Binding-site contacts:
Ligand atom C02 contacts residue PHE63 of chain 1.B at 3.8 Å (hydrophobic).
Ligand atom C09 contacts residue ASP79 of chain 1.A at 3.8 Å.
Ligand atom C01 contacts residue LEU35 of chain 1.A at 4.0 Å (hydrophobic).
Ligand atom C09 contacts residue HIS212 of chain 1.A at 3.7 Å.
Ligand atom C01 contacts residue PHE63 of chain 1.B at 3.9 Å (hydrophobic).
Ligand atom O10 contacts residue HIS83 of chain 1.A at 2.6 Å (h-bond).
Ligand atom C07 contacts residue MN1 of chain 1.M at 3.6 Å.
Ligand atom C05 contacts residue LEU35 of chain 1.A at 3.4 Å (hydrophobic).
Ligand atom C06 contacts residue TRP65 of chain 1.B at 3.8 Å (hydrophobic).
Ligand atom C03 contacts residue TRP84 of chain 1.A at 4.0 Å (hydrophobic).
Ligand atom O10 contacts residue ASP79 of chain 1.A at 2.8 Å (salt-bridge).
Ligand atom C01 contacts residue HIS83 of chain 1.A at 3.9 Å.
Ligand atom O11 contacts residue MN1 of chain 1.M at 2.2 Å.
Ligand atom C07 contacts residue HIS83 of chain 1.A at 3.9 Å.
Ligand atom O11 contacts residue HIS77 of chain 1.A at 3.4 Å (h-bond).
Ligand atom O11 contacts residue HIS83 of chain 1.A at 4.0 Å.
Ligand atom C09 contacts residue MN1 of chain 1.M at 2.2 Å.
Ligand atom O08 contacts residue GLY196 of chain 1.A at 3.5 Å.
Ligand atom C09 contacts residue HIS73 of chain 1.A at 3.6 Å.
Ligand atom O11 contacts residue HIS73 of chain 1.A at 3.3 Å (h-bond).
Ligand atom C09 contacts residue HIS83 of chain 1.A at 3.3 Å.
Ligand atom C07 contacts residue LEU35 of chain 1.A at 4.0 Å (hydrophobic).
Ligand atom C01 contacts residue TRP65 of chain 1.B at 3.7 Å (hydrophobic).
Ligand atom C03 contacts residue LEU35 of chain 1.A at 3.9 Å (hydrophobic).
Ligand atom C06 contacts residue HIS83 of chain 1.A at 3.4 Å.
Ligand atom C07 contacts residue HIS212 of chain 1.A at 3.2 Å.
Ligand atom C04 contacts residue HIS212 of chain 1.A at 4.0 Å.
Ligand atom S12 contacts residue PHE209 of chain 1.A at 3.5 Å.
Ligand atom O10 contacts residue MN1 of chain 1.M at 1.9 Å.
Ligand atom C04 contacts residue LEU35 of chain 1.A at 3.6 Å (hydrophobic).
Ligand atom O08 contacts residue HIS212 of chain 1.A at 3.1 Å (h-bond).
Ligand atom O10 contacts residue HIS77 of chain 1.A at 3.9 Å.
Ligand atom C06 contacts residue LEU35 of chain 1.A at 3.6 Å (hydrophobic).
Ligand atom C09 contacts residue HIS77 of chain 1.A at 3.9 Å.
Ligand atom C05 contacts residue HIS83 of chain 1.A at 3.9 Å.
Ligand atom C05 contacts residue HIS212 of chain 1.A at 3.7 Å.
Ligand atom C02 contacts residue LEU37 of chain 1.A at 4.0 Å (hydrophobic).
Ligand atom S12 contacts residue HIS212 of chain 1.A at 3.4 Å.
Ligand atom O10 contacts residue HIS212 of chain 1.A at 3.1 Å (h-bond).
Ligand atom O10 contacts residue HIS73 of chain 1.A at 3.3 Å (h-bond).

This protein binds this small molecule.
Small molecule (SMILES): O=C(O)C(=O)c1ccccc1S

Sequence of chain 1.A:
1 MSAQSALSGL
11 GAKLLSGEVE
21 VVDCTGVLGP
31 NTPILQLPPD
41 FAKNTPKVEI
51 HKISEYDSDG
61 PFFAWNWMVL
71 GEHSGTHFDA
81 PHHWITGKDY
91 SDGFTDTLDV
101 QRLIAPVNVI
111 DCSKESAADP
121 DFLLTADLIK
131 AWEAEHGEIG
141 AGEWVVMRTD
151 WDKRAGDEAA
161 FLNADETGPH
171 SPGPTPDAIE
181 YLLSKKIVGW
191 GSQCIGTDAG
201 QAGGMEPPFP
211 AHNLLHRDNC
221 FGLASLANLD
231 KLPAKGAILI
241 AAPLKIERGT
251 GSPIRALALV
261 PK

Sequence of chain 1.B:
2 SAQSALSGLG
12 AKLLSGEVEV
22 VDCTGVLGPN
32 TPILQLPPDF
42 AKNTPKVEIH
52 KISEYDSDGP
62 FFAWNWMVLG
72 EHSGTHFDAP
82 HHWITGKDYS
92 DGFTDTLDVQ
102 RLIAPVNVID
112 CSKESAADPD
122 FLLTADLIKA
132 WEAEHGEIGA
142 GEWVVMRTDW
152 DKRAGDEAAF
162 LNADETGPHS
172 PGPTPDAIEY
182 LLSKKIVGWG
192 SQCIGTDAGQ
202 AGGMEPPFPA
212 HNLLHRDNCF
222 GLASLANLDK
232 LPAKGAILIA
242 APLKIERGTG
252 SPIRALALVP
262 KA